Binding-site contacts:
Ligand atom C contacts residue PHE58 of chain 1.F at 3.7 Å (hydrophobic).
Ligand atom O1 contacts residue PRO56 of chain 1.F at 3.6 Å.

Sequence of chain 1.F:
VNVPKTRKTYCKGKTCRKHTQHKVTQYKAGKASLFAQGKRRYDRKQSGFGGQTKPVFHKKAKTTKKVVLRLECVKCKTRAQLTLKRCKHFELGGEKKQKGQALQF

The protein below binds the small molecule below.
Small molecule (SMILES): C[C@@H]1C[C@@H]([C@H](O)CC2CC(=O)NC(=O)C2)C(=O)[C@@H](C)C1